Binding-site contacts:
Ligand atom CBG contacts residue GLN391 of chain 1.B at 3.5 Å.
Ligand atom CBG contacts residue ASN141 of chain 1.B at 3.5 Å.
Ligand atom FAX contacts residue HIS193 of chain 1.B at 3.4 Å.
Ligand atom CAC contacts residue PHE85 of chain 1.B at 3.5 Å (hydrophobic).
Ligand atom NAA contacts residue SER300 of chain 1.B at 2.7 Å (h-bond).
Ligand atom CAG contacts residue TYR315 of chain 1.B at 3.6 Å (hydrophobic).
Ligand atom FAY contacts residue ASN346 of chain 1.B at 3.2 Å.
Ligand atom NAA contacts residue PHE85 of chain 1.B at 3.5 Å.
Ligand atom FAY contacts residue LEU348 of chain 1.B at 3.8 Å.
Ligand atom CAK contacts residue PHE83 of chain 1.B at 3.3 Å (hydrophobic).
Ligand atom CAZ contacts residue PHE85 of chain 1.B at 3.6 Å (hydrophobic).
Ligand atom CBG contacts residue THR177 of chain 1.B at 3.5 Å.
Ligand atom CBD contacts residue TYR87 of chain 1.B at 3.8 Å (hydrophobic).
Ligand atom CBF contacts residue THR177 of chain 1.B at 3.6 Å.
Ligand atom CBF contacts residue LEU390 of chain 1.B at 3.5 Å (hydrophobic).
Ligand atom CAM contacts residue TYR191 of chain 1.B at 3.4 Å (hydrophobic).
Ligand atom FAY contacts residue ALA347 of chain 1.B at 3.1 Å.
Ligand atom CAD contacts residue PHE85 of chain 1.B at 3.8 Å (hydrophobic).
Ligand atom OAH contacts residue TYR191 of chain 1.B at 3.7 Å.
Ligand atom CAN contacts residue TYR315 of chain 1.B at 3.7 Å (hydrophobic).
Ligand atom NBE contacts residue GLN391 of chain 1.B at 2.7 Å (h-bond).
Ligand atom CAK contacts residue ARG84 of chain 1.B at 3.6 Å.
Ligand atom CAW contacts residue TYR191 of chain 1.B at 3.7 Å (hydrophobic).
Ligand atom FAX contacts residue ASN346 of chain 1.B at 3.2 Å.
Ligand atom CAK contacts residue SER300 of chain 1.B at 3.6 Å.
Ligand atom CAI contacts residue TYR191 of chain 1.B at 3.8 Å (hydrophobic).
Ligand atom FAX contacts residue TYR191 of chain 1.B at 3.4 Å.
Ligand atom CAK contacts residue PHE85 of chain 1.B at 3.4 Å (hydrophobic).
Ligand atom CAO contacts residue TYR315 of chain 1.B at 3.8 Å (hydrophobic).
Ligand atom CAM contacts residue TYR315 of chain 1.B at 3.7 Å (hydrophobic).
Ligand atom CBD contacts residue GLN391 of chain 1.B at 3.6 Å.
Ligand atom CAK contacts residue ASP78 of chain 1.B at 3.8 Å.
Ligand atom CBF contacts residue GLN391 of chain 1.B at 3.2 Å.
Ligand atom CAK contacts residue VAL76 of chain 1.B at 3.3 Å (hydrophobic).
Ligand atom NAB contacts residue PHE85 of chain 1.B at 3.3 Å.
Ligand atom CAE contacts residue SER300 of chain 1.B at 3.6 Å.
Ligand atom NAB contacts residue SER300 of chain 1.B at 3.6 Å.
Ligand atom CAL contacts residue TYR315 of chain 1.B at 3.6 Å (hydrophobic).
Ligand atom CBC contacts residue VAL76 of chain 1.B at 3.7 Å (hydrophobic).
Ligand atom CAO contacts residue LEU348 of chain 1.B at 3.8 Å (hydrophobic).

Sequence of chain 1.B:
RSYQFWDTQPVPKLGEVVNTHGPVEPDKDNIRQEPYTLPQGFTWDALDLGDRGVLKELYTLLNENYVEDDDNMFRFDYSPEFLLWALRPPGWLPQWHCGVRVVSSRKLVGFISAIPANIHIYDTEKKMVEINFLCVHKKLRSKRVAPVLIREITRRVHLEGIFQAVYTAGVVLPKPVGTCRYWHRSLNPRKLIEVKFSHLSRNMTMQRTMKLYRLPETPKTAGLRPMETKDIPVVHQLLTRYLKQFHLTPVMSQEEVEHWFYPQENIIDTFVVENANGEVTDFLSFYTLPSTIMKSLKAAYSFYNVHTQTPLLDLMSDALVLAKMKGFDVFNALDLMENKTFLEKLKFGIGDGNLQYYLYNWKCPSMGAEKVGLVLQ

A protein and the small-molecule ligand that binds it are described below.
Small molecule (SMILES): Cc1nn(C)c(C)c1CCOc1c(-c2ccc3c(c2)c(CN(C)C)nn3C)ccc(F)c1F